Sequence of chain 1.B:
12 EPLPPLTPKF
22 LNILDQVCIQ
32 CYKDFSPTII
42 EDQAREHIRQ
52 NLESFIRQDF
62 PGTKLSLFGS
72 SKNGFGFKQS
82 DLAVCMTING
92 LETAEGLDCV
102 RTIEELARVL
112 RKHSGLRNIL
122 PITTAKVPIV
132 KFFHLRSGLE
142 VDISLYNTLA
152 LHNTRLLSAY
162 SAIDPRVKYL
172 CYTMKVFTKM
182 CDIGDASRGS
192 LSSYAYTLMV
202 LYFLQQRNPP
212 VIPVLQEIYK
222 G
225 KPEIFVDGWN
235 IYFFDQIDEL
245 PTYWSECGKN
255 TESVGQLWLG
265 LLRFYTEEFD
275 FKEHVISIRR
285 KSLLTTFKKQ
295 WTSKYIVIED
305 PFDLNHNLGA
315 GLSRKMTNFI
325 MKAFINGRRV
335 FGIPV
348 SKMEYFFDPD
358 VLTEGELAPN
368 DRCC

Binding-site contacts:
Ligand atom C4 contacts residue ALA314 of chain 1.B at 3.5 Å (hydrophobic).
Ligand atom C5 contacts residue ARG369 of chain 1.B at 3.3 Å.
Ligand atom C2' contacts residue ASN154 of chain 1.B at 3.4 Å.
Ligand atom O2 contacts residue ASN148 of chain 1.B at 2.6 Å (h-bond).
Ligand atom C2 contacts residue ASN148 of chain 1.B at 3.6 Å.
Ligand atom C4 contacts residue LEU312 of chain 1.B at 3.7 Å (hydrophobic).
Ligand atom C4 contacts residue THR125 of chain 1.B at 3.5 Å.
Ligand atom OP2 contacts residue LYS127 of chain 1.B at 2.9 Å (salt-bridge).
Ligand atom O4 contacts residue VAL128 of chain 1.B at 3.8 Å.
Ligand atom O4' contacts residue ILE130 of chain 1.B at 3.8 Å.
Ligand atom C4' contacts residue SER188 of chain 1.B at 3.5 Å.
Ligand atom O3' contacts residue SER188 of chain 1.B at 3.6 Å.
Ligand atom O4' contacts residue PHE69 of chain 1.B at 3.4 Å.
Ligand atom N3 contacts residue ALA314 of chain 1.B at 3.2 Å (h-bond).
Ligand atom O2 contacts residue ASN154 of chain 1.B at 3.1 Å (h-bond).
Ligand atom O2' contacts residue ASN154 of chain 1.B at 2.7 Å (h-bond).
Ligand atom C4' contacts residue GLY70 of chain 1.B at 3.7 Å.
Ligand atom C2 contacts residue ALA314 of chain 1.B at 3.7 Å (hydrophobic).
Ligand atom O4' contacts residue LYS127 of chain 1.B at 3.7 Å.
Ligand atom O4 contacts residue LEU312 of chain 1.B at 2.9 Å.
Ligand atom OP2 contacts residue ALA126 of chain 1.B at 3.6 Å.
Ligand atom O4 contacts residue HIS310 of chain 1.B at 3.2 Å.
Ligand atom O2' contacts residue ALA126 of chain 1.B at 3.8 Å.
Ligand atom O2' contacts residue ALA84 of chain 1.B at 3.8 Å.
Ligand atom C4 contacts residue VAL128 of chain 1.B at 3.5 Å (hydrophobic).
Ligand atom O2' contacts residue THR155 of chain 1.B at 3.5 Å (h-bond).
Ligand atom O4 contacts residue THR125 of chain 1.B at 3.0 Å (h-bond).
Ligand atom O2 contacts residue ALA314 of chain 1.B at 3.1 Å.
Ligand atom OP2 contacts residue ALA187 of chain 1.B at 3.2 Å.
Ligand atom C6 contacts residue ALA126 of chain 1.B at 3.8 Å (hydrophobic).
Ligand atom O2' contacts residue PHE69 of chain 1.B at 3.5 Å.
Ligand atom O2' contacts residue ALA151 of chain 1.B at 3.6 Å.
Ligand atom O4 contacts residue ALA314 of chain 1.B at 3.7 Å.
Ligand atom C1' contacts residue SER188 of chain 1.B at 3.7 Å.
Ligand atom N3 contacts residue VAL128 of chain 1.B at 3.5 Å.
Ligand atom O4' contacts residue SER188 of chain 1.B at 3.2 Å.
Ligand atom O2' contacts residue GLY315 of chain 1.B at 3.5 Å.
Ligand atom O3' contacts residue GLY70 of chain 1.B at 3.3 Å.
Ligand atom N3 contacts residue TYR195 of chain 1.B at 3.8 Å.
Ligand atom C5 contacts residue THR125 of chain 1.B at 3.6 Å.

This protein binds this small molecule.
Small molecule (SMILES): O=c1ccn([C@@H]2O[C@H](CO[P](=O)(O)O[C@H]3[C@@H](O)[C@H](n4ccc(=O)[nH]c4=O)O[C@@H]3CO[P](=O)(O)O[C@H]3[C@@H](O)[C@H](n4ccc(=O)[nH]c4=O)O[C@@H]3CO[P](=O)(O)O[C@H]3[C@@H](O)[C@H](n4ccc(=O)[nH]c4=O)O[C@@H]3CO)[C@@H](O)[C@H]2O)c(=O)[nH]1